Binding-site contacts:
Ligand atom O5 contacts residue HIS181 of chain 1.A at 3.5 Å.
Ligand atom C2 contacts residue FMN1 of chain 1.L at 3.4 Å.
Ligand atom C2 contacts residue PHE269 of chain 1.A at 4.2 Å (hydrophobic).
Ligand atom C4 contacts residue TRP302 of chain 1.A at 3.8 Å (hydrophobic).
Ligand atom C3 contacts residue FMN1 of chain 1.L at 3.6 Å.
Ligand atom C4 contacts residue TRP278 of chain 1.A at 3.9 Å (hydrophobic).
Ligand atom O6 contacts residue SER266 of chain 1.A at 3.2 Å (h-bond).
Ligand atom C2 contacts residue TRP302 of chain 1.A at 4.4 Å (hydrophobic).
Ligand atom O5 contacts residue FMN1 of chain 1.L at 2.4 Å (h-bond).
Ligand atom C2 contacts residue SER266 of chain 1.A at 4.2 Å.
Ligand atom O6 contacts residue ALA301 of chain 1.A at 4.0 Å.
Ligand atom C1 contacts residue FMN1 of chain 1.L at 3.5 Å.
Ligand atom C3 contacts residue SER266 of chain 1.A at 4.2 Å.
Ligand atom O5 contacts residue SER266 of chain 1.A at 4.0 Å.
Ligand atom C3 contacts residue TRP302 of chain 1.A at 4.0 Å (hydrophobic).
Ligand atom O6 contacts residue FMN1 of chain 1.L at 3.7 Å.
Ligand atom O6 contacts residue ARG231 of chain 1.A at 4.2 Å.
Ligand atom C4 contacts residue PHE282 of chain 1.A at 4.2 Å (hydrophobic).
Ligand atom C2 contacts residue HIS181 of chain 1.A at 4.1 Å.
Ligand atom C1 contacts residue TRP302 of chain 1.A at 3.5 Å (hydrophobic).
Ligand atom C3 contacts residue ALA301 of chain 1.A at 4.3 Å (hydrophobic).
Ligand atom O5 contacts residue ARG231 of chain 1.A at 3.8 Å.
Ligand atom C4 contacts residue PHE269 of chain 1.A at 4.3 Å (hydrophobic).

The protein below binds the small molecule below.
Small molecule (SMILES): C[C@@H](O)[C@@H](C)O

Sequence of chain 1.A:
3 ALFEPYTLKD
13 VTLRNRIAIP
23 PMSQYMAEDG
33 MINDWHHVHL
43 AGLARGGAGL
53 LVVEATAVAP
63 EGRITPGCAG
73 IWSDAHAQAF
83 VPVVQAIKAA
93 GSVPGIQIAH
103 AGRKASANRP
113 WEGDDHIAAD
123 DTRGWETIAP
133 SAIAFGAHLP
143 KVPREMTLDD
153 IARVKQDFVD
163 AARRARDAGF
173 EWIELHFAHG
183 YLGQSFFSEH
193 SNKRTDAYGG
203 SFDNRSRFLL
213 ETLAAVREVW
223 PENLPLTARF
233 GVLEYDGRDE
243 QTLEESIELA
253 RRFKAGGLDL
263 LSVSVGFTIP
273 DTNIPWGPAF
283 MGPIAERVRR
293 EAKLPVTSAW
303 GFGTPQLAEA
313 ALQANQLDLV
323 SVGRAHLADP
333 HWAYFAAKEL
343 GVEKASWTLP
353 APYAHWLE